Binding-site contacts:
Ligand atom C4 contacts residue VAL187 of chain 1.B at 4.2 Å (hydrophobic).
Ligand atom C20 contacts residue PRO185 of chain 1.B at 3.4 Å (hydrophobic).
Ligand atom O1 contacts residue LYS160 of chain 1.B at 3.9 Å.
Ligand atom C4 contacts residue GLY46 of chain 1.B at 3.5 Å.
Ligand atom O4 contacts residue GLY46 of chain 1.B at 3.6 Å.
Ligand atom O2 contacts residue SER196 of chain 1.B at 3.7 Å.
Ligand atom O1 contacts residue SER196 of chain 1.B at 3.2 Å (h-bond).
Ligand atom C7 contacts residue HIS47 of chain 1.B at 4.1 Å.
Ligand atom C6 contacts residue HIS44 of chain 1.B at 3.2 Å.
Ligand atom C4 contacts residue LYS160 of chain 1.B at 3.9 Å.
Ligand atom C7 contacts residue HIS44 of chain 1.B at 4.1 Å.
Ligand atom C5 contacts residue MET195 of chain 1.B at 3.2 Å (hydrophobic).
Ligand atom C1 contacts residue HIS44 of chain 1.B at 3.8 Å.
Ligand atom C6 contacts residue LYS160 of chain 1.B at 3.9 Å.
Ligand atom O2 contacts residue HIS44 of chain 1.B at 3.0 Å (h-bond).
Ligand atom C3 contacts residue LYS160 of chain 1.B at 4.1 Å.
Ligand atom O2 contacts residue SER197 of chain 1.B at 3.4 Å (h-bond).
Ligand atom C3 contacts residue GLY158 of chain 1.B at 4.3 Å.
Ligand atom C5 contacts residue LYS160 of chain 1.B at 3.9 Å.
Ligand atom O1 contacts residue MET195 of chain 1.B at 4.3 Å.
Ligand atom C8 contacts residue LYS160 of chain 1.B at 4.3 Å.
Ligand atom O4 contacts residue PRO185 of chain 1.B at 4.0 Å.
Ligand atom C5 contacts residue GLY46 of chain 1.B at 3.8 Å.
Ligand atom C3 contacts residue GLY46 of chain 1.B at 3.8 Å.
Ligand atom C5 contacts residue HIS44 of chain 1.B at 3.7 Å.
Ligand atom C20 contacts residue THR186 of chain 1.B at 4.0 Å.
Ligand atom C9 contacts residue SER196 of chain 1.B at 4.0 Å.
Ligand atom O4 contacts residue THR186 of chain 1.B at 3.5 Å.
Ligand atom C6 contacts residue MET195 of chain 1.B at 3.2 Å (hydrophobic).
Ligand atom O3 contacts residue LEU50 of chain 1.B at 3.8 Å.
Ligand atom C20 contacts residue VAL187 of chain 1.B at 3.7 Å (hydrophobic).
Ligand atom O3 contacts residue GLY46 of chain 1.B at 3.6 Å (h-bond).
Ligand atom C9 contacts residue HIS44 of chain 1.B at 4.0 Å.
Ligand atom O3 contacts residue GLY158 of chain 1.B at 3.5 Å.
Ligand atom O4 contacts residue LYS160 of chain 1.B at 4.3 Å.
Ligand atom C7 contacts residue ASP161 of chain 1.B at 4.2 Å.
Ligand atom C8 contacts residue ASP161 of chain 1.B at 3.4 Å.
Ligand atom C9 contacts residue SER197 of chain 1.B at 4.3 Å.
Ligand atom O4 contacts residue VAL187 of chain 1.B at 3.0 Å (h-bond).
Ligand atom C20 contacts residue GLY46 of chain 1.B at 3.5 Å.

The small molecule below binds the protein below.
Small molecule (SMILES): O=C(O)CCc1ccc2c(c1)OCO2

Sequence of chain 1.B:
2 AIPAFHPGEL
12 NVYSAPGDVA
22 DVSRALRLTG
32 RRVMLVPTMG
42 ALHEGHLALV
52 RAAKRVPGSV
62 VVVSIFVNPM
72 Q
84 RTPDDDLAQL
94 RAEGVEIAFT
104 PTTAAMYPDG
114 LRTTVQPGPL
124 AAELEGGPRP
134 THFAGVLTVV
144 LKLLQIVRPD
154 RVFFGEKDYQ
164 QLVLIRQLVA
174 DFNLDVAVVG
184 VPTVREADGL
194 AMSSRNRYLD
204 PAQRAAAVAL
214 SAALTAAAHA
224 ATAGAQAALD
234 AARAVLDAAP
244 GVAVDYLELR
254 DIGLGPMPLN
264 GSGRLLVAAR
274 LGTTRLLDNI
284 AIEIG